Binding-site contacts:
Ligand atom C6 contacts residue LYS346 of chain 1.I at 3.8 Å.
Ligand atom O6 contacts residue LYS346 of chain 1.I at 3.2 Å.
Ligand atom N2 contacts residue ALA398 of chain 1.I at 3.9 Å.
Ligand atom N2 contacts residue ASN342 of chain 1.I at 2.9 Å (h-bond).
Ligand atom C3 contacts residue ASN342 of chain 1.I at 3.8 Å.
Ligand atom C8 contacts residue ASN342 of chain 1.I at 4.2 Å.
Ligand atom O7 contacts residue ASN342 of chain 1.I at 3.0 Å (h-bond).
Ligand atom C8 contacts residue GLU400 of chain 1.I at 4.3 Å.
Ligand atom C3 contacts residue ALA398 of chain 1.I at 4.5 Å (hydrophobic).
Ligand atom O5 contacts residue ASN342 of chain 1.I at 2.4 Å (h-bond).
Ligand atom C7 contacts residue ASN342 of chain 1.I at 3.1 Å.
Ligand atom C1 contacts residue ASN342 of chain 1.I at 1.4 Å.
Ligand atom C8 contacts residue ALA398 of chain 1.I at 4.0 Å (hydrophobic).
Ligand atom C2 contacts residue ASN342 of chain 1.I at 2.4 Å.
Ligand atom C4 contacts residue ASN342 of chain 1.I at 4.2 Å.
Ligand atom C5 contacts residue ASN342 of chain 1.I at 3.7 Å.
Ligand atom C8 contacts residue THR399 of chain 1.I at 3.4 Å.

Sequence of chain 1.I:
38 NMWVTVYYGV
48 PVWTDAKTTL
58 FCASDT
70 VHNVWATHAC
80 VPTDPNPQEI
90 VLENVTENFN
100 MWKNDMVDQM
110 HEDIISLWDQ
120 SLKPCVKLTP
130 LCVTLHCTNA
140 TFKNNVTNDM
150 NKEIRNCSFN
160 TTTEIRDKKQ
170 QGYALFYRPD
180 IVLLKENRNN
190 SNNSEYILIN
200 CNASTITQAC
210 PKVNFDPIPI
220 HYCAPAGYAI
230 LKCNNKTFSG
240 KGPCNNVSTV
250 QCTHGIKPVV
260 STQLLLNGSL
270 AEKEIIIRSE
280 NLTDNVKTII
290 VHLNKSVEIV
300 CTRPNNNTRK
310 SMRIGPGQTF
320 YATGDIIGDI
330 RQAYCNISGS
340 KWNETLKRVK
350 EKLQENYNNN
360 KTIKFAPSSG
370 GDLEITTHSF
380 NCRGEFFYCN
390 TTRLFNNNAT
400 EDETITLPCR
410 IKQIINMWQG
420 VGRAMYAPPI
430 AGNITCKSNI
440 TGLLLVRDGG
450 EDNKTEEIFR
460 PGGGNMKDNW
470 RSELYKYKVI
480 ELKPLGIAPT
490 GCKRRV

A small-molecule ligand and the protein it binds are described below.
Small molecule (SMILES): CC(=O)N[C@@H]1[C@@H](O)[C@H](O)[C@@H](CO)O[C@H]1O